Binding-site contacts:
Ligand atom C6 contacts residue GLY321 of chain 1.E at 3.2 Å.
Ligand atom C3 contacts residue ASN322 of chain 1.E at 3.8 Å.
Ligand atom C1 contacts residue GLY321 of chain 1.E at 3.9 Å.
Ligand atom C7 contacts residue CYS335 of chain 1.E at 4.0 Å (hydrophobic).
Ligand atom C3 contacts residue GLY321 of chain 1.E at 4.5 Å.
Ligand atom O5 contacts residue GLY321 of chain 1.E at 2.9 Å (h-bond).
Ligand atom O7 contacts residue VAL336 of chain 1.E at 4.3 Å.
Ligand atom C4 contacts residue ASN322 of chain 1.E at 4.3 Å.
Ligand atom C4 contacts residue VAL336 of chain 1.E at 4.2 Å (hydrophobic).
Ligand atom O3 contacts residue VAL336 of chain 1.E at 4.2 Å.
Ligand atom N2 contacts residue ASN322 of chain 1.E at 2.8 Å (h-bond).
Ligand atom C8 contacts residue THR334 of chain 1.E at 3.3 Å.
Ligand atom C8 contacts residue GLN292 of chain 1.E at 4.1 Å.
Ligand atom O5 contacts residue ASN322 of chain 1.E at 2.5 Å (h-bond).
Ligand atom O3 contacts residue PHE293 of chain 1.E at 2.8 Å (h-bond).
Ligand atom C7 contacts residue PHE293 of chain 1.E at 3.5 Å (hydrophobic).
Ligand atom O7 contacts residue CYS335 of chain 1.E at 3.0 Å (h-bond).
Ligand atom C6 contacts residue TYR320 of chain 1.E at 4.4 Å (hydrophobic).
Ligand atom O3 contacts residue MET294 of chain 1.E at 3.4 Å.
Ligand atom C8 contacts residue PHE293 of chain 1.E at 4.2 Å (hydrophobic).
Ligand atom C5 contacts residue GLY321 of chain 1.E at 3.4 Å.
Ligand atom O7 contacts residue ASN322 of chain 1.E at 4.1 Å.
Ligand atom C2 contacts residue ASN322 of chain 1.E at 2.5 Å.
Ligand atom C3 contacts residue PHE293 of chain 1.E at 4.0 Å (hydrophobic).
Ligand atom O7 contacts residue THR334 of chain 1.E at 3.0 Å (h-bond).
Ligand atom C2 contacts residue PHE293 of chain 1.E at 4.3 Å (hydrophobic).
Ligand atom C2 contacts residue GLY321 of chain 1.E at 4.2 Å.
Ligand atom N2 contacts residue PHE293 of chain 1.E at 4.1 Å.
Ligand atom C5 contacts residue ASN322 of chain 1.E at 3.8 Å.
Ligand atom C7 contacts residue ASN322 of chain 1.E at 3.7 Å.
Ligand atom C1 contacts residue ASN322 of chain 1.E at 1.5 Å.
Ligand atom O6 contacts residue TYR320 of chain 1.E at 4.2 Å.
Ligand atom C7 contacts residue THR334 of chain 1.E at 3.6 Å.
Ligand atom C4 contacts residue GLY321 of chain 1.E at 3.6 Å.
Ligand atom O7 contacts residue PHE293 of chain 1.E at 2.9 Å (h-bond).

Sequence of chain 1.E:
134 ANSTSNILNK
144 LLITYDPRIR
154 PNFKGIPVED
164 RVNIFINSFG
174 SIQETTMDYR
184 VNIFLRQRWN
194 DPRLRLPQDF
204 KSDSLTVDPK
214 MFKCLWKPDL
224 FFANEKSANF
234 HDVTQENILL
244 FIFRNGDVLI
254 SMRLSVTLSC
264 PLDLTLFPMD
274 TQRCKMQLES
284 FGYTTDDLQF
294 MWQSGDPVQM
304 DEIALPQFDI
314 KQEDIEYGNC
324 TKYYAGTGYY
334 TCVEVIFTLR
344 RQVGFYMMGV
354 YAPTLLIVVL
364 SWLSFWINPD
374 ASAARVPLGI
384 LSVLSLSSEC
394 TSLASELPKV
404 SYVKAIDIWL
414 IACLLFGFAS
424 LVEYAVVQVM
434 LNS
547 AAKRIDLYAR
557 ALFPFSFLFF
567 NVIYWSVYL

A protein and the small-molecule ligand that binds it are described below.
Small molecule (SMILES): CC(=O)N[C@@H]1[C@@H](O)[C@H](O)[C@@H](CO)O[C@H]1O